Sequence of chain 1.A:
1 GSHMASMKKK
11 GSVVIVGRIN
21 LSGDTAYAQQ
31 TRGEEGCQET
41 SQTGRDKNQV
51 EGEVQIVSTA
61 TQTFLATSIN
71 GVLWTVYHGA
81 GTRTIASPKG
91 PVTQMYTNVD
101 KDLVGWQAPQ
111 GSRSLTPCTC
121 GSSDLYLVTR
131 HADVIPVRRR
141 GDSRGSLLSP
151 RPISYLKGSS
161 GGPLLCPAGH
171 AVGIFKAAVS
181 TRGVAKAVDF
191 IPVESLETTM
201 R

This protein binds this small molecule.
Small molecule (SMILES): CCC[C@H](NC(=O)[C@@H]1[C@H]2CCC[C@H]2CN1C(=O)[C@@H](NC(=O)[C@@H](NC(=O)c1cnccn1)C1CCCCC1)C(C)(C)C)[C@@H](O)C(=O)NC1CC1

Binding-site contacts:
Ligand atom NAA contacts residue SER160 of chain 1.A at 3.8 Å.
Ligand atom CAH contacts residue SER160 of chain 1.A at 2.5 Å.
Ligand atom OBS contacts residue SER160 of chain 1.A at 2.9 Å (h-bond).
Ligand atom CA contacts residue ALA177 of chain 1.A at 3.6 Å (hydrophobic).
Ligand atom C contacts residue HIS78 of chain 1.A at 3.8 Å.
Ligand atom CAP contacts residue GLN62 of chain 1.A at 3.6 Å.
Ligand atom CBE contacts residue HIS78 of chain 1.A at 3.6 Å.
Ligand atom OBT contacts residue ALA178 of chain 1.A at 2.9 Å (h-bond).
Ligand atom CAI contacts residue HIS78 of chain 1.A at 3.7 Å.
Ligand atom NAE contacts residue LYS176 of chain 1.A at 3.1 Å (salt-bridge).
Ligand atom CA contacts residue LYS176 of chain 1.A at 3.5 Å.
Ligand atom CAL contacts residue LEU156 of chain 1.A at 3.5 Å (hydrophobic).
Ligand atom OBS contacts residue SER159 of chain 1.A at 3.1 Å (h-bond).
Ligand atom CAX contacts residue ALA178 of chain 1.A at 3.6 Å (hydrophobic).
Ligand atom CBK contacts residue ASP189 of chain 1.A at 3.4 Å.
Ligand atom OBW contacts residue VAL179 of chain 1.A at 3.8 Å.
Ligand atom OBW contacts residue SER180 of chain 1.A at 2.8 Å (h-bond).
Ligand atom NAG contacts residue SER180 of chain 1.A at 3.8 Å.
Ligand atom CAN contacts residue GLY158 of chain 1.A at 3.4 Å.
Ligand atom CAO contacts residue THR63 of chain 1.A at 3.1 Å.
Ligand atom CBK contacts residue ARG144 of chain 1.A at 3.8 Å.
Ligand atom CAJ contacts residue SER160 of chain 1.A at 2.9 Å.
Ligand atom CAV contacts residue ALA177 of chain 1.A at 3.7 Å (hydrophobic).
Ligand atom CBM contacts residue ALA177 of chain 1.A at 3.8 Å (hydrophobic).
Ligand atom C contacts residue LYS176 of chain 1.A at 3.8 Å.
Ligand atom CAM contacts residue SER160 of chain 1.A at 2.6 Å.
Ligand atom CB contacts residue HIS78 of chain 1.A at 3.5 Å.
Ligand atom CBC contacts residue ALA178 of chain 1.A at 3.6 Å (hydrophobic).
Ligand atom OBW contacts residue ALA178 of chain 1.A at 3.7 Å.
Ligand atom OBR contacts residue HIS78 of chain 1.A at 2.5 Å (h-bond).
Ligand atom NAC contacts residue ALA178 of chain 1.A at 2.9 Å (h-bond).
Ligand atom OBR contacts residue SER160 of chain 1.A at 2.4 Å (h-bond).
Ligand atom OBT contacts residue ALA177 of chain 1.A at 3.2 Å.
Ligand atom NAE contacts residue SER160 of chain 1.A at 3.0 Å (h-bond).
Ligand atom CBQ contacts residue SER180 of chain 1.A at 3.1 Å.
Ligand atom CAM contacts residue GLY158 of chain 1.A at 3.5 Å.
Ligand atom CAI contacts residue SER160 of chain 1.A at 1.6 Å.
Ligand atom NAE contacts residue HIS78 of chain 1.A at 3.5 Å (h-bond).
Ligand atom OBS contacts residue GLY158 of chain 1.A at 2.7 Å (h-bond).
Ligand atom CAY contacts residue ALA178 of chain 1.A at 3.4 Å (hydrophobic).